The small molecule below binds the protein below.
Small molecule (SMILES): CC(=O)N[C@@H](CS)C(=O)N[C@@H](Cc1c[nH]cn1)C(=O)N1CCC[C@H]1C(=O)N[C@@H](CCC(N)=O)C(=O)NCC(=O)N1CCC[C@H]1C(=O)N1CCC[C@H]1C(=O)N[C@@H](CS)C(N)=O

Sequence of chain 4.A:
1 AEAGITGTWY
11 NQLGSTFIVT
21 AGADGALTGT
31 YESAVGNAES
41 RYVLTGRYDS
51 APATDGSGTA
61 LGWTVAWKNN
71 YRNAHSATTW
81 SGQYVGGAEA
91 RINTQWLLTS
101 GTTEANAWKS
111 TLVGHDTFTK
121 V

Sequence of chain 2.A:
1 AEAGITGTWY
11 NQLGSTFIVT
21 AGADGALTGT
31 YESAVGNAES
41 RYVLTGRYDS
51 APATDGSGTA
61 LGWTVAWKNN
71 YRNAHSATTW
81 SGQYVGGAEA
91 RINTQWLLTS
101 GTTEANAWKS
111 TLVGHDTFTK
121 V

Binding-site contacts:
Ligand atom CD contacts residue ARG72 of chain 4.A at 4.0 Å.
Ligand atom C contacts residue SER33 of chain 4.A at 3.8 Å.
Ligand atom NE2 contacts residue LEU98 of chain 4.A at 4.0 Å.
Ligand atom CE1 contacts residue SER76 of chain 4.A at 4.0 Å.
Ligand atom OE1 contacts residue TRP67 of chain 4.A at 3.7 Å.
Ligand atom N contacts residue TRP108 of chain 2.A at 3.9 Å.
Ligand atom CD contacts residue THR78 of chain 4.A at 3.9 Å.
Ligand atom CB contacts residue TRP67 of chain 4.A at 4.0 Å (hydrophobic).
Ligand atom CB contacts residue TRP67 of chain 4.A at 3.8 Å (hydrophobic).
Ligand atom NE2 contacts residue TRP96 of chain 4.A at 3.6 Å.
Ligand atom CB contacts residue VAL35 of chain 4.A at 3.6 Å (hydrophobic).
Ligand atom CD contacts residue LEU13 of chain 4.A at 3.9 Å (hydrophobic).
Ligand atom CA contacts residue ALA34 of chain 4.A at 4.0 Å (hydrophobic).
Ligand atom CD2 contacts residue SER76 of chain 4.A at 3.6 Å.
Ligand atom CA contacts residue TRP108 of chain 2.A at 3.6 Å (hydrophobic).
Ligand atom N contacts residue SER33 of chain 4.A at 3.3 Å.
Ligand atom CG contacts residue TYR42 of chain 4.A at 3.8 Å (hydrophobic).
Ligand atom OE1 contacts residue LEU98 of chain 4.A at 3.6 Å.
Ligand atom N contacts residue ALA34 of chain 4.A at 3.2 Å (h-bond).
Ligand atom CB contacts residue TYR42 of chain 4.A at 3.5 Å (hydrophobic).
Ligand atom C contacts residue ALA34 of chain 4.A at 4.0 Å (hydrophobic).
Ligand atom CG contacts residue TRP67 of chain 4.A at 3.9 Å (hydrophobic).
Ligand atom CG contacts residue TRP67 of chain 4.A at 3.8 Å (hydrophobic).
Ligand atom O contacts residue ARG72 of chain 4.A at 3.5 Å (salt-bridge).
Ligand atom CD contacts residue TRP108 of chain 2.A at 4.0 Å (hydrophobic).
Ligand atom CA contacts residue ALA34 of chain 4.A at 4.0 Å (hydrophobic).
Ligand atom NE2 contacts residue TRP67 of chain 4.A at 3.6 Å.
Ligand atom N contacts residue SER40 of chain 4.A at 3.4 Å.
Ligand atom CB contacts residue TRP108 of chain 2.A at 4.1 Å (hydrophobic).
Ligand atom CB contacts residue ALA34 of chain 4.A at 4.1 Å (hydrophobic).
Ligand atom CD contacts residue ALA74 of chain 4.A at 4.0 Å (hydrophobic).
Ligand atom CA contacts residue TRP67 of chain 4.A at 4.0 Å (hydrophobic).
Ligand atom CG contacts residue LEU13 of chain 4.A at 4.0 Å (hydrophobic).
Ligand atom CE1 contacts residue TRP67 of chain 4.A at 3.5 Å (hydrophobic).
Ligand atom N contacts residue VAL35 of chain 4.A at 4.0 Å.
Ligand atom OE1 contacts residue THR78 of chain 4.A at 2.8 Å (h-bond).
Ligand atom NE2 contacts residue SER76 of chain 4.A at 2.9 Å (h-bond).
Ligand atom O contacts residue SER33 of chain 4.A at 2.8 Å (h-bond).
Ligand atom O contacts residue ARG72 of chain 4.A at 3.7 Å.
Ligand atom CB contacts residue TRP108 of chain 2.A at 4.0 Å (hydrophobic).